Binding-site contacts:
Ligand atom C7 contacts residue THR385 of chain 1.A at 4.2 Å.
Ligand atom C1 contacts residue MAN1 of chain 1.W at 3.9 Å.
Ligand atom C1 contacts residue ASN381 of chain 1.A at 4.1 Å.
Ligand atom N2 contacts residue ASN378 of chain 1.A at 2.8 Å (h-bond).
Ligand atom C3 contacts residue MAN1 of chain 1.W at 3.5 Å.
Ligand atom O7 contacts residue ASN378 of chain 1.A at 3.6 Å.
Ligand atom O5 contacts residue ASN378 of chain 1.A at 2.3 Å (h-bond).
Ligand atom O3 contacts residue MAN1 of chain 1.W at 3.1 Å (h-bond).
Ligand atom O6 contacts residue MAN1 of chain 1.V at 3.9 Å.
Ligand atom C4 contacts residue ASN378 of chain 1.A at 4.2 Å.
Ligand atom N2 contacts residue ARG158 of chain 1.A at 3.2 Å (salt-bridge).
Ligand atom O5 contacts residue ARG158 of chain 1.A at 3.7 Å.
Ligand atom O5 contacts residue THR385 of chain 1.A at 4.2 Å.
Ligand atom N2 contacts residue THR385 of chain 1.A at 4.3 Å.
Ligand atom O7 contacts residue ARG158 of chain 1.A at 3.6 Å (salt-bridge).
Ligand atom C1 contacts residue ARG158 of chain 1.A at 4.3 Å.
Ligand atom C3 contacts residue MAN1 of chain 1.W at 3.8 Å.
Ligand atom C7 contacts residue ARG158 of chain 1.A at 3.9 Å.
Ligand atom C2 contacts residue ASN378 of chain 1.A at 2.5 Å.
Ligand atom C4 contacts residue MAN1 of chain 1.V at 4.0 Å.
Ligand atom C1 contacts residue LYS379 of chain 1.A at 4.3 Å.
Ligand atom C2 contacts residue THR385 of chain 1.A at 3.8 Å.
Ligand atom C8 contacts residue THR385 of chain 1.A at 3.3 Å.
Ligand atom O3 contacts residue MAN1 of chain 1.V at 4.0 Å.
Ligand atom C8 contacts residue ASN378 of chain 1.A at 4.1 Å.
Ligand atom C2 contacts residue ARG158 of chain 1.A at 4.3 Å.
Ligand atom C1 contacts residue THR385 of chain 1.A at 3.9 Å.
Ligand atom C4 contacts residue ARG158 of chain 1.A at 4.3 Å.
Ligand atom O2 contacts residue MAN1 of chain 1.V at 3.1 Å (h-bond).
Ligand atom C1 contacts residue ASN378 of chain 1.A at 1.4 Å.
Ligand atom O6 contacts residue SER154 of chain 1.A at 4.2 Å.
Ligand atom C2 contacts residue MAN1 of chain 1.W at 4.1 Å.
Ligand atom C7 contacts residue ASN378 of chain 1.A at 3.3 Å.
Ligand atom C5 contacts residue ASN378 of chain 1.A at 3.6 Å.
Ligand atom C3 contacts residue ASN378 of chain 1.A at 3.8 Å.
Ligand atom C5 contacts residue MAN1 of chain 1.W at 4.2 Å.
Ligand atom O5 contacts residue ASN381 of chain 1.A at 4.2 Å.
Ligand atom O4 contacts residue ARG158 of chain 1.A at 3.4 Å (salt-bridge).
Ligand atom N2 contacts residue MAN1 of chain 1.W at 4.3 Å.
Ligand atom C4 contacts residue MAN1 of chain 1.W at 4.3 Å.

The protein below binds the small molecule below.
Small molecule (SMILES): CC(=O)N[C@H]1[C@H](O[C@H]2[C@H](O)[C@@H](NC(C)=O)CO[C@@H]2CO)O[C@H](CO)[C@@H](O[C@@H]2O[C@H](CO)[C@@H](O)[C@H](O)[C@@H]2O)[C@@H]1O

Sequence of chain 1.A:
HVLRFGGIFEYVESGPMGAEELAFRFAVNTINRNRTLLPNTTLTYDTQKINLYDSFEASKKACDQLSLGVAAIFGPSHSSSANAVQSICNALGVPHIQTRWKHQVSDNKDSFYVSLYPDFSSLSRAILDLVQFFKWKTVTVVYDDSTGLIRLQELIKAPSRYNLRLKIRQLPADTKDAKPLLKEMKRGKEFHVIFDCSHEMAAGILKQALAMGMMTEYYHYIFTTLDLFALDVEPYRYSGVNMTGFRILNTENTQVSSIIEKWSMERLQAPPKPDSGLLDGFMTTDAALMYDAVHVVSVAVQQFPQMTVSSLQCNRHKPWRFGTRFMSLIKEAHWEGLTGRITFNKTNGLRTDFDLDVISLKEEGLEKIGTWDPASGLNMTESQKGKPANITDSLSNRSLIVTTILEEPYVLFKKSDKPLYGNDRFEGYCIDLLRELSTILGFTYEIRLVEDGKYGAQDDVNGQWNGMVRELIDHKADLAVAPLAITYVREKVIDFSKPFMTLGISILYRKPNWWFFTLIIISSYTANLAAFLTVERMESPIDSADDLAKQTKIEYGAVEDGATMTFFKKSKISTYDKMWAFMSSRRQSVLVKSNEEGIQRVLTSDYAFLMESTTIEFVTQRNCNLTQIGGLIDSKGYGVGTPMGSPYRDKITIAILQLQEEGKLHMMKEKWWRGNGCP